Binding-site contacts:
Ligand atom OP2 contacts residue ALA16 of chain 41.A at 4.1 Å.
Ligand atom N1 contacts residue ARG19 of chain 41.A at 3.9 Å.
Ligand atom OP2 contacts residue ARG15 of chain 41.A at 2.5 Å.
Ligand atom C5 contacts residue ARG19 of chain 41.A at 2.9 Å.
Ligand atom C4 contacts residue A3 of chain 41.B at 3.6 Å.
Ligand atom OP2 contacts residue ARG19 of chain 41.A at 2.1 Å (salt-bridge).
Ligand atom N3 contacts residue A3 of chain 41.B at 2.8 Å (h-bond).
Ligand atom O2 contacts residue A2 of chain 41.B at 3.7 Å.
Ligand atom C5' contacts residue ARG15 of chain 41.A at 2.5 Å.
Ligand atom P contacts residue ARG15 of chain 41.A at 3.1 Å.
Ligand atom OP1 contacts residue LYS18 of chain 41.A at 3.7 Å.
Ligand atom O4 contacts residue A1 of chain 41.B at 3.0 Å (h-bond).
Ligand atom C2 contacts residue A2 of chain 41.B at 3.9 Å.
Ligand atom O2 contacts residue A3 of chain 41.B at 3.2 Å.
Ligand atom O4' contacts residue ARG19 of chain 41.A at 3.9 Å.
Ligand atom C3' contacts residue ARG15 of chain 41.A at 3.8 Å.
Ligand atom OP1 contacts residue MET14 of chain 41.A at 3.8 Å.
Ligand atom N3 contacts residue A1 of chain 41.B at 2.7 Å (h-bond).
Ligand atom C2 contacts residue A1 of chain 41.B at 3.1 Å.
Ligand atom P contacts residue ARG19 of chain 41.A at 2.8 Å.
Ligand atom OP1 contacts residue ARG15 of chain 41.A at 2.5 Å.
Ligand atom C4' contacts residue ARG15 of chain 41.A at 3.3 Å.
Ligand atom N3 contacts residue A2 of chain 41.B at 3.7 Å.
Ligand atom C2 contacts residue A3 of chain 41.B at 3.5 Å.
Ligand atom C4 contacts residue A1 of chain 41.B at 3.4 Å.
Ligand atom O4 contacts residue A3 of chain 41.B at 2.8 Å (h-bond).
Ligand atom OP1 contacts residue ARG19 of chain 41.A at 4.1 Å.
Ligand atom C3' contacts residue ARG19 of chain 41.A at 3.4 Å.
Ligand atom O3' contacts residue ARG19 of chain 41.A at 3.6 Å (salt-bridge).
Ligand atom O3' contacts residue ARG15 of chain 41.A at 3.1 Å (salt-bridge).
Ligand atom C4' contacts residue ARG19 of chain 41.A at 3.7 Å.
Ligand atom C5' contacts residue ARG19 of chain 41.A at 3.2 Å.
Ligand atom O5' contacts residue ARG15 of chain 41.A at 3.6 Å.
Ligand atom O2 contacts residue A1 of chain 41.B at 2.7 Å (h-bond).
Ligand atom C2' contacts residue ARG19 of chain 41.A at 3.6 Å.
Ligand atom C4 contacts residue ARG19 of chain 41.A at 3.9 Å.
Ligand atom C1' contacts residue ARG19 of chain 41.A at 4.3 Å.
Ligand atom C6 contacts residue ARG19 of chain 41.A at 2.7 Å.
Ligand atom O5' contacts residue ARG19 of chain 41.A at 2.1 Å (salt-bridge).
Ligand atom N1 contacts residue A3 of chain 41.B at 4.3 Å.

Sequence of chain 41.A:
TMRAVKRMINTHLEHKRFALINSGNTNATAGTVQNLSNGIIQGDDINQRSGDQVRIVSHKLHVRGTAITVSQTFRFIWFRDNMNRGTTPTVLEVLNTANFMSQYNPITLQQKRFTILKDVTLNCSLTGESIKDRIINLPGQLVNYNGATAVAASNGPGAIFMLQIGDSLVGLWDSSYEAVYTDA

The small molecule below binds the protein below.
Small molecule (SMILES): O=c1ccn([C@@H]2O[C@H](CO[P](=O)(O)O[C@H]3[C@@H](O)[C@H](n4ccc(=O)[nH]c4=O)O[C@@H]3CO[P](=O)(O)O[C@H]3[C@@H](O)[C@H](n4ccc(=O)[nH]c4=O)O[C@@H]3CO[P](=O)(O)O[C@H]3[C@@H](O)[C@H](n4ccc(=O)[nH]c4=O)O[C@@H]3COP(=O)=O)[C@@H](O)[C@H]2O)c(=O)[nH]1